A protein and the small-molecule ligand that binds it are described below.
Small molecule (SMILES): CCN(CC)C(=O)[C@@H]1C=C2c3cccc4[nH]cc(c34)C[C@H]2N(C)C1

Sequence of chain 1.A:
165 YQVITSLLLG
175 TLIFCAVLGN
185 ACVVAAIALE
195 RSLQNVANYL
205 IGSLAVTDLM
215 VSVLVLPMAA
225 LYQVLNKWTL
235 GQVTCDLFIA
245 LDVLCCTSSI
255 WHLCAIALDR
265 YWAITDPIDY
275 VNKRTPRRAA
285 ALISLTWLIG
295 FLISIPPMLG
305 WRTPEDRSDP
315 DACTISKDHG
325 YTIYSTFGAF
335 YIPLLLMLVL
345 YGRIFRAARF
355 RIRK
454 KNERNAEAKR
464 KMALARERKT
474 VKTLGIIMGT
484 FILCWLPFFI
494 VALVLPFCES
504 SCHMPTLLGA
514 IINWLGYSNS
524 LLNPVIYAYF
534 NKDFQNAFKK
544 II

Binding-site contacts:
Ligand atom C9 contacts residue PHE491 of chain 1.A at 3.6 Å (hydrophobic).
Ligand atom C18 contacts residue PHE242 of chain 1.A at 3.4 Å (hydrophobic).
Ligand atom C13 contacts residue PHE491 of chain 1.A at 3.8 Å (hydrophobic).
Ligand atom C8 contacts residue THR251 of chain 1.A at 3.6 Å.
Ligand atom C13 contacts residue ASP246 of chain 1.A at 3.5 Å.
Ligand atom C15 contacts residue ASP246 of chain 1.A at 3.5 Å.
Ligand atom C3 contacts residue VAL247 of chain 1.A at 4.0 Å (hydrophobic).
Ligand atom C4 contacts residue VAL247 of chain 1.A at 3.9 Å (hydrophobic).
Ligand atom C12 contacts residue TYR520 of chain 1.A at 3.7 Å (hydrophobic).
Ligand atom C18 contacts residue ILE243 of chain 1.A at 3.7 Å (hydrophobic).
Ligand atom C15 contacts residue CYS250 of chain 1.A at 3.5 Å (hydrophobic).
Ligand atom C11 contacts residue PHE491 of chain 1.A at 3.6 Å (hydrophobic).
Ligand atom C1 contacts residue VAL247 of chain 1.A at 3.8 Å (hydrophobic).
Ligand atom C12 contacts residue ASP246 of chain 1.A at 3.9 Å.
Ligand atom C19 contacts residue ASN516 of chain 1.A at 3.4 Å.
Ligand atom N1 contacts residue ALA333 of chain 1.A at 3.3 Å.
Ligand atom C7 contacts residue CYS250 of chain 1.A at 3.9 Å (hydrophobic).
Ligand atom C15 contacts residue TRP488 of chain 1.A at 3.9 Å (hydrophobic).
Ligand atom C16 contacts residue ASN516 of chain 1.A at 3.9 Å.
Ligand atom C13 contacts residue TYR520 of chain 1.A at 3.8 Å (hydrophobic).
Ligand atom C8 contacts residue PHE492 of chain 1.A at 3.7 Å (hydrophobic).
Ligand atom C17 contacts residue ILE319 of chain 1.A at 3.5 Å (hydrophobic).
Ligand atom O1 contacts residue ASN516 of chain 1.A at 3.9 Å.
Ligand atom N2 contacts residue ASP246 of chain 1.A at 3.2 Å (salt-bridge).
Ligand atom C11 contacts residue ASP246 of chain 1.A at 3.8 Å.
Ligand atom C8 contacts residue CYS250 of chain 1.A at 3.7 Å (hydrophobic).
Ligand atom C6 contacts residue PHE491 of chain 1.A at 3.9 Å (hydrophobic).
Ligand atom C16 contacts residue ILE319 of chain 1.A at 3.9 Å (hydrophobic).
Ligand atom N1 contacts residue THR251 of chain 1.A at 3.2 Å (h-bond).
Ligand atom C18 contacts residue ASP246 of chain 1.A at 3.7 Å.
Ligand atom C2 contacts residue VAL247 of chain 1.A at 3.8 Å (hydrophobic).
Ligand atom C6 contacts residue VAL247 of chain 1.A at 3.7 Å (hydrophobic).
Ligand atom O1 contacts residue ILE319 of chain 1.A at 3.7 Å.
Ligand atom C12 contacts residue TRP488 of chain 1.A at 3.7 Å (hydrophobic).
Ligand atom C20 contacts residue CYS317 of chain 1.A at 3.5 Å (hydrophobic).
Ligand atom C1 contacts residue PHE492 of chain 1.A at 3.8 Å (hydrophobic).
Ligand atom C5 contacts residue SER329 of chain 1.A at 4.0 Å.
Ligand atom C14 contacts residue ASP246 of chain 1.A at 3.2 Å.
Ligand atom N1 contacts residue PHE492 of chain 1.A at 3.4 Å.
Ligand atom C13 contacts residue ASN516 of chain 1.A at 3.7 Å.